Sequence of chain 36.A:
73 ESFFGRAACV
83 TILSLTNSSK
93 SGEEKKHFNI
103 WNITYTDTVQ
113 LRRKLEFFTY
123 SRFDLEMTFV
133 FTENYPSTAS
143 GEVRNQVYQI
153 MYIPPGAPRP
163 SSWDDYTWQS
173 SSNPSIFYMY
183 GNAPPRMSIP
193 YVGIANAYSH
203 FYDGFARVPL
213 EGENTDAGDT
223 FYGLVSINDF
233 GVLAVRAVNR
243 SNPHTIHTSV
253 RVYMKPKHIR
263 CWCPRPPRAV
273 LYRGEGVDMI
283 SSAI

Binding-site contacts:
Ligand atom CD1 contacts residue ILE84 of chain 36.A at 4.0 Å (hydrophobic).
Ligand atom NH2 contacts residue SER86 of chain 36.A at 3.5 Å (h-bond).
Ligand atom CA contacts residue SER233 of chain 40.C at 3.6 Å.
Ligand atom N contacts residue SER233 of chain 40.C at 3.0 Å (h-bond).
Ligand atom CZ contacts residue LYS98 of chain 36.A at 3.7 Å.
Ligand atom CZ contacts residue LEU87 of chain 36.A at 4.2 Å (hydrophobic).
Ligand atom C contacts residue LYS234 of chain 40.C at 3.0 Å.
Ligand atom NE contacts residue ASN101 of chain 36.A at 3.0 Å (h-bond).
Ligand atom CB contacts residue LYS234 of chain 40.C at 3.9 Å.
Ligand atom CG contacts residue SER86 of chain 36.A at 4.2 Å.
Ligand atom NH1 contacts residue SER86 of chain 36.A at 3.4 Å (h-bond).
Ligand atom CZ contacts residue PHE100 of chain 36.A at 4.1 Å (hydrophobic).
Ligand atom NH2 contacts residue PHE100 of chain 36.A at 2.8 Å (h-bond).
Ligand atom NH1 contacts residue LYS98 of chain 36.A at 3.7 Å.
Ligand atom NH1 contacts residue THR88 of chain 36.A at 3.8 Å.
Ligand atom CB contacts residue SER86 of chain 36.A at 3.9 Å.
Ligand atom C contacts residue SER86 of chain 36.A at 3.6 Å.
Ligand atom CA contacts residue LYS234 of chain 40.C at 2.5 Å.
Ligand atom C contacts residue THR88 of chain 36.A at 4.2 Å.
Ligand atom C contacts residue LYS98 of chain 36.A at 3.7 Å.
Ligand atom CZ contacts residue SER86 of chain 36.A at 3.2 Å.
Ligand atom CB contacts residue SER233 of chain 40.C at 4.1 Å.
Ligand atom NH2 contacts residue ASN101 of chain 36.A at 3.7 Å.
Ligand atom N contacts residue SER86 of chain 36.A at 4.0 Å.
Ligand atom N contacts residue LYS234 of chain 40.C at 3.6 Å.
Ligand atom O contacts residue LYS234 of chain 40.C at 3.4 Å.
Ligand atom O contacts residue SER86 of chain 36.A at 2.8 Å (h-bond).
Ligand atom NH1 contacts residue LEU87 of chain 36.A at 3.9 Å.
Ligand atom N contacts residue LYS234 of chain 40.C at 1.5 Å.
Ligand atom NH2 contacts residue LYS97 of chain 36.A at 3.6 Å (salt-bridge).
Ligand atom NH2 contacts residue LYS98 of chain 36.A at 2.7 Å (salt-bridge).
Ligand atom O contacts residue THR88 of chain 36.A at 3.7 Å.
Ligand atom CA contacts residue SER86 of chain 36.A at 4.0 Å.
Ligand atom O contacts residue LYS98 of chain 36.A at 3.8 Å.
Ligand atom CD2 contacts residue ILE84 of chain 36.A at 3.9 Å (hydrophobic).
Ligand atom NE contacts residue SER86 of chain 36.A at 3.6 Å.
Ligand atom CD contacts residue SER86 of chain 36.A at 3.5 Å.
Ligand atom NH2 contacts residue LEU87 of chain 36.A at 3.9 Å.
Ligand atom CD contacts residue ASN101 of chain 36.A at 3.2 Å.
Ligand atom CZ contacts residue ASN101 of chain 36.A at 3.7 Å.

A small-molecule ligand and the protein it binds are described below.
Small molecule (SMILES): CC[C@H](C)[C@H](NC(=O)[C@@H](N)CC(C)C)C(=O)NCC(=O)N[C@@H](CCCN=C(N)N)C(=O)N[C@H](C=O)[C@@H](C)O

Sequence of chain 40.C:
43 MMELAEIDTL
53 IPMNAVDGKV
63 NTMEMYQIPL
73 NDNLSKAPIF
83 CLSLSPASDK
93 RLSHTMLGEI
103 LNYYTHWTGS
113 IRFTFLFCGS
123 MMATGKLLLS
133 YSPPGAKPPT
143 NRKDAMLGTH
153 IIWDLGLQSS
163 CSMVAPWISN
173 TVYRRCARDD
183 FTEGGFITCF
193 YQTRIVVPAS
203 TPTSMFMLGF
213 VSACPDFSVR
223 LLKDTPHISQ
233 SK